Binding-site contacts:
Ligand atom C07 contacts residue LEU77 of chain 1.A at 4.0 Å (hydrophobic).
Ligand atom C04 contacts residue PHE387 of chain 1.A at 3.7 Å (hydrophobic).
Ligand atom C06 contacts residue GLN72 of chain 1.A at 3.5 Å.
Ligand atom O22 contacts residue SER284 of chain 1.A at 2.8 Å (h-bond).
Ligand atom C07 contacts residue GLN72 of chain 1.A at 3.9 Å.
Ligand atom C21 contacts residue PHE388 of chain 1.A at 3.7 Å (hydrophobic).
Ligand atom C18 contacts residue THR241 of chain 1.A at 3.6 Å.
Ligand atom O01 contacts residue LYS289 of chain 1.A at 2.8 Å (salt-bridge).
Ligand atom C18 contacts residue HEM1 of chain 1.B at 3.2 Å.
Ligand atom O22 contacts residue GLY286 of chain 1.A at 3.3 Å (h-bond).
Ligand atom C11 contacts residue VAL288 of chain 1.A at 3.6 Å (hydrophobic).
Ligand atom C19 contacts residue PHE388 of chain 1.A at 3.7 Å (hydrophobic).
Ligand atom F17 contacts residue LEU283 of chain 1.A at 3.3 Å.
Ligand atom C13 contacts residue SER284 of chain 1.A at 3.4 Å.
Ligand atom C16 contacts residue PHE388 of chain 1.A at 3.6 Å (hydrophobic).
Ligand atom C20 contacts residue PHE388 of chain 1.A at 3.7 Å (hydrophobic).
Ligand atom C06 contacts residue LEU77 of chain 1.A at 3.9 Å (hydrophobic).
Ligand atom C15 contacts residue PHE388 of chain 1.A at 3.7 Å (hydrophobic).
Ligand atom C02 contacts residue LYS289 of chain 1.A at 3.8 Å.
Ligand atom C13 contacts residue VAL288 of chain 1.A at 3.7 Å (hydrophobic).
Ligand atom C13 contacts residue LEU313 of chain 1.A at 3.7 Å (hydrophobic).
Ligand atom O01 contacts residue SER287 of chain 1.A at 3.6 Å (h-bond).
Ligand atom C05 contacts residue GLN72 of chain 1.A at 3.7 Å.
Ligand atom C12 contacts residue VAL288 of chain 1.A at 3.6 Å (hydrophobic).
Ligand atom C10 contacts residue SER287 of chain 1.A at 3.9 Å.
Ligand atom C15 contacts residue SER284 of chain 1.A at 4.0 Å.
Ligand atom N09 contacts residue SER284 of chain 1.A at 2.9 Å (h-bond).
Ligand atom C11 contacts residue SER287 of chain 1.A at 3.6 Å.
Ligand atom C19 contacts residue HEM1 of chain 1.B at 3.8 Å.
Ligand atom C16 contacts residue HEM1 of chain 1.B at 3.4 Å.
Ligand atom N14 contacts residue LEU313 of chain 1.A at 3.5 Å.
Ligand atom C05 contacts residue PHE387 of chain 1.A at 3.7 Å (hydrophobic).
Ligand atom C18 contacts residue PHE388 of chain 1.A at 3.6 Å (hydrophobic).
Ligand atom C02 contacts residue SER287 of chain 1.A at 3.6 Å.
Ligand atom O22 contacts residue PHE387 of chain 1.A at 3.6 Å.
Ligand atom C07 contacts residue LYS289 of chain 1.A at 3.4 Å.
Ligand atom C08 contacts residue SER284 of chain 1.A at 3.3 Å.
Ligand atom C15 contacts residue HEM1 of chain 1.B at 3.8 Å.
Ligand atom N14 contacts residue SER284 of chain 1.A at 3.2 Å.
Ligand atom F17 contacts residue HEM1 of chain 1.B at 3.2 Å.

Sequence of chain 1.A:
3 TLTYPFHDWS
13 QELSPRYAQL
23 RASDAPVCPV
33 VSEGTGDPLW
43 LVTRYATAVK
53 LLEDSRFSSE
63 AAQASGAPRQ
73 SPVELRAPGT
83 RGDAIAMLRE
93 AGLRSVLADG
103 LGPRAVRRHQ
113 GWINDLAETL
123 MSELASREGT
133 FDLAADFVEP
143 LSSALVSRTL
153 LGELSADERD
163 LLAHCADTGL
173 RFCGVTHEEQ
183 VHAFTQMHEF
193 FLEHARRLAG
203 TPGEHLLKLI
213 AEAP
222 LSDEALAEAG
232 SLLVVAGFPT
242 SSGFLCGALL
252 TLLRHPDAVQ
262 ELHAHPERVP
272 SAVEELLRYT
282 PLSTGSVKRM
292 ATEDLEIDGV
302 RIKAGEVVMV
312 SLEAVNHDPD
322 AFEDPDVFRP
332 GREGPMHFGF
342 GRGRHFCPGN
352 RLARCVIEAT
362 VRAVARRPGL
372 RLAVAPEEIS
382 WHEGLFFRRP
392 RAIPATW

This protein binds this small molecule.
Small molecule (SMILES): O=C1N[C@@H](Cc2c[nH]c3c(F)cccc23)C(=O)N2CCC[C@@H]12